A protein and the small-molecule ligand that binds it are described below.
Small molecule (SMILES): COc1c(C)c2c(c(O)c1C/C=C(\C)CCC(=O)O)C(=O)OC2

Sequence of chain 2.B:
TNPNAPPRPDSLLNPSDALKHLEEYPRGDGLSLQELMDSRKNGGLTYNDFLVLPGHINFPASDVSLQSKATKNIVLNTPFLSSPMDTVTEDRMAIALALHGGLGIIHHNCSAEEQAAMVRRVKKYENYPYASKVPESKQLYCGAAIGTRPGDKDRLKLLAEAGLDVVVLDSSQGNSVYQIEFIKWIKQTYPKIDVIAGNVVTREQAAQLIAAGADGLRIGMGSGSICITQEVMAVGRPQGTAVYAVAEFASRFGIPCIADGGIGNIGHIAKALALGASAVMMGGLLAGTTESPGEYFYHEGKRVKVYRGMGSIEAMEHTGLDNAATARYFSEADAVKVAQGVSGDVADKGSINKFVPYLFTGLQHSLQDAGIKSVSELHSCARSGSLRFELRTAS

Binding-site contacts:
Ligand atom O1 contacts residue IMP1 of chain 2.F at 3.7 Å.
Ligand atom C7 contacts residue ASP300 of chain 2.B at 3.8 Å.
Ligand atom C7 contacts residue ASN329 of chain 2.B at 3.6 Å.
Ligand atom C8 contacts residue MET440 of chain 2.B at 3.6 Å (hydrophobic).
Ligand atom O1 contacts residue MET363 of chain 2.B at 3.8 Å.
Ligand atom C7 contacts residue IMP1 of chain 2.F at 3.6 Å.
Ligand atom O3 contacts residue ASP300 of chain 2.B at 3.9 Å.
Ligand atom C17 contacts residue GLY441 of chain 2.B at 3.6 Å.
Ligand atom C3 contacts residue GLY441 of chain 2.B at 3.9 Å.
Ligand atom C8 contacts residue IMP1 of chain 2.F at 3.8 Å.
Ligand atom C12 contacts residue SER302 of chain 2.B at 3.8 Å.
Ligand atom C14 contacts residue IMP1 of chain 2.F at 3.7 Å.
Ligand atom O4 contacts residue GLN482 of chain 2.B at 3.4 Å (h-bond).
Ligand atom C12 contacts residue SER301 of chain 2.B at 3.9 Å.
Ligand atom O5 contacts residue SER302 of chain 2.B at 3.1 Å (h-bond).
Ligand atom C9 contacts residue GLY441 of chain 2.B at 3.8 Å.
Ligand atom C8 contacts residue ASP300 of chain 2.B at 3.5 Å.
Ligand atom O2 contacts residue GLY352 of chain 2.B at 3.7 Å.
Ligand atom C11 contacts residue SER302 of chain 2.B at 3.5 Å.
Ligand atom O6 contacts residue GLN482 of chain 2.B at 3.2 Å (h-bond).
Ligand atom C16 contacts residue IMP1 of chain 2.F at 3.3 Å.
Ligand atom O2 contacts residue GLY350 of chain 2.B at 3.3 Å (h-bond).
Ligand atom C7 contacts residue ARG348 of chain 2.B at 3.8 Å.
Ligand atom C17 contacts residue IMP1 of chain 2.F at 3.6 Å.
Ligand atom O6 contacts residue SER302 of chain 2.B at 2.6 Å (h-bond).
Ligand atom C10 contacts residue IMP1 of chain 2.F at 3.8 Å.
Ligand atom C15 contacts residue IMP1 of chain 2.F at 3.3 Å.
Ligand atom C6 contacts residue SER302 of chain 2.B at 3.5 Å.
Ligand atom O4 contacts residue IMP1 of chain 2.F at 3.0 Å.
Ligand atom C10 contacts residue ASN329 of chain 2.B at 3.4 Å.
Ligand atom C1 contacts residue IMP1 of chain 2.F at 3.6 Å.
Ligand atom C9 contacts residue MET440 of chain 2.B at 3.4 Å (hydrophobic).
Ligand atom O5 contacts residue SER301 of chain 2.B at 3.5 Å.
Ligand atom C1 contacts residue GLY352 of chain 2.B at 3.9 Å.
Ligand atom C7 contacts residue SER301 of chain 2.B at 3.4 Å.
Ligand atom O2 contacts residue MET351 of chain 2.B at 3.2 Å.
Ligand atom O1 contacts residue GLY352 of chain 2.B at 3.4 Å (h-bond).
Ligand atom C16 contacts residue SER302 of chain 2.B at 3.5 Å.
Ligand atom C10 contacts residue GLY350 of chain 2.B at 3.2 Å.
Ligand atom C15 contacts residue SER302 of chain 2.B at 3.5 Å.